Sequence of chain 1.E:
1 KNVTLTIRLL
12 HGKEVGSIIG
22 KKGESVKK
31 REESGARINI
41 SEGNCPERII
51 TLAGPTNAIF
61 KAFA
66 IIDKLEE

Binding-site contacts:
Ligand atom O2 contacts residue GLU42 of chain 1.E at 3.4 Å (salt-bridge).
Ligand atom N4 contacts residue ARG48 of chain 1.E at 3.8 Å.
Ligand atom C8 contacts residue GLY17 of chain 1.E at 3.4 Å.
Ligand atom C2 contacts residue ARG48 of chain 1.E at 3.7 Å.
Ligand atom C2 contacts residue GLU42 of chain 1.E at 3.4 Å.
Ligand atom N4 contacts residue GLU42 of chain 1.E at 2.9 Å (salt-bridge).
Ligand atom O2 contacts residue ILE20 of chain 1.E at 3.5 Å.
Ligand atom N3 contacts residue LYS22 of chain 1.E at 3.6 Å (salt-bridge).
Ligand atom C5 contacts residue SER18 of chain 1.E at 3.7 Å.
Ligand atom OP1 contacts residue LYS23 of chain 1.E at 2.8 Å (salt-bridge).
Ligand atom O2 contacts residue ARG31 of chain 1.E at 2.9 Å (salt-bridge).
Ligand atom O4' contacts residue ARG31 of chain 1.E at 3.3 Å (salt-bridge).
Ligand atom N3 contacts residue ARG48 of chain 1.E at 2.9 Å (salt-bridge).
Ligand atom C2' contacts residue GLY17 of chain 1.E at 3.7 Å.
Ligand atom N4 contacts residue ILE40 of chain 1.E at 3.0 Å (h-bond).
Ligand atom O2 contacts residue ARG48 of chain 1.E at 2.9 Å (salt-bridge).
Ligand atom N6 contacts residue SER18 of chain 1.E at 3.5 Å.
Ligand atom C4 contacts residue GLY17 of chain 1.E at 3.4 Å.
Ligand atom N3 contacts residue GLU42 of chain 1.E at 2.6 Å (salt-bridge).
Ligand atom N4 contacts residue GLY17 of chain 1.E at 3.7 Å.
Ligand atom C4 contacts residue ARG48 of chain 1.E at 3.8 Å.
Ligand atom C2 contacts residue LYS22 of chain 1.E at 3.5 Å.
Ligand atom C6 contacts residue SER18 of chain 1.E at 3.5 Å.
Ligand atom N7 contacts residue SER18 of chain 1.E at 3.6 Å.
Ligand atom C4' contacts residue ARG31 of chain 1.E at 3.5 Å.
Ligand atom O4' contacts residue GLY24 of chain 1.E at 3.6 Å.
Ligand atom O3' contacts residue LYS22 of chain 1.E at 3.5 Å.
Ligand atom O4' contacts residue ILE20 of chain 1.E at 3.2 Å.
Ligand atom C4 contacts residue GLU42 of chain 1.E at 3.5 Å.
Ligand atom N3 contacts residue GLY21 of chain 1.E at 3.7 Å.
Ligand atom C2' contacts residue ARG31 of chain 1.E at 3.6 Å.
Ligand atom O2 contacts residue VAL27 of chain 1.E at 3.8 Å.
Ligand atom N9 contacts residue GLY17 of chain 1.E at 3.3 Å (h-bond).
Ligand atom N7 contacts residue GLY17 of chain 1.E at 3.4 Å.
Ligand atom N4 contacts residue SER41 of chain 1.E at 3.7 Å.
Ligand atom C5 contacts residue GLY17 of chain 1.E at 3.5 Å.
Ligand atom O2 contacts residue ASN39 of chain 1.E at 3.7 Å.
Ligand atom N4 contacts residue ASN44 of chain 1.E at 3.5 Å (h-bond).
Ligand atom O3' contacts residue GLY21 of chain 1.E at 3.7 Å.
Ligand atom C2 contacts residue ILE20 of chain 1.E at 3.5 Å (hydrophobic).

A small-molecule ligand and the protein it binds are described below.
Small molecule (SMILES): C[C@@H]1CN([C@H]2C[C@H](O[P](=O)(O)OC[C@H]3O[C@@H](n4cnc5c(N)ncnc54)C[C@@H]3O)[C@@H](CO[P](=O)(O)O[C@H]3C[C@H](n4ccc(N)nc4=O)O[C@@H]3CO[P](=O)(O)O[C@H]3C[C@H](n4ccc(N)nc4=O)O[C@@H]3CO[P](=O)(O)O[C@H]3C[C@H](n4ccc(N)nc4=O)O[C@@H]3CO[P](=O)(O)O[C@H]3C[C@H](n4cnc5c(N)ncnc54)O[C@@H]3CO[P](=O)(O)O[C@H]3C[C@H](n4cnc5c(N)ncnc54)O[C@@H]3CO)O2)C(=O)NC1=O